Binding-site contacts:
Ligand atom O7 contacts residue TYR127 of chain 2.A at 3.0 Å (h-bond).
Ligand atom C7 contacts residue GLU123 of chain 2.A at 4.4 Å.
Ligand atom C1 contacts residue ASN126 of chain 2.A at 1.4 Å.
Ligand atom C8 contacts residue GLU123 of chain 2.A at 3.2 Å.
Ligand atom C8 contacts residue ASN126 of chain 2.A at 4.3 Å.
Ligand atom C7 contacts residue TYR127 of chain 2.A at 3.9 Å (hydrophobic).
Ligand atom C8 contacts residue TYR127 of chain 2.A at 4.1 Å (hydrophobic).
Ligand atom N2 contacts residue ASN126 of chain 2.A at 2.9 Å (h-bond).
Ligand atom O7 contacts residue ASN126 of chain 2.A at 3.3 Å (h-bond).
Ligand atom C4 contacts residue ASN126 of chain 2.A at 4.2 Å.
Ligand atom C7 contacts residue ASN126 of chain 2.A at 3.3 Å.
Ligand atom O5 contacts residue ASN126 of chain 2.A at 2.4 Å (h-bond).
Ligand atom C5 contacts residue ASN126 of chain 2.A at 3.7 Å.
Ligand atom C3 contacts residue ASN126 of chain 2.A at 3.8 Å.
Ligand atom C2 contacts residue ASN126 of chain 2.A at 2.4 Å.

Sequence of chain 2.A:
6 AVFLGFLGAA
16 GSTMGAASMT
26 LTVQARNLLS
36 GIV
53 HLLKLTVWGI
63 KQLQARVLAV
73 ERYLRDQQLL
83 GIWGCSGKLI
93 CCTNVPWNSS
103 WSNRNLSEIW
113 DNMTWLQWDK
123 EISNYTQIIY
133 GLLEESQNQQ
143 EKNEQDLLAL

A protein and the small-molecule ligand that binds it are described below.
Small molecule (SMILES): CC(=O)N[C@@H]1[C@@H](O)[C@H](O)[C@@H](CO)O[C@H]1O